Sequence of chain 11.A:
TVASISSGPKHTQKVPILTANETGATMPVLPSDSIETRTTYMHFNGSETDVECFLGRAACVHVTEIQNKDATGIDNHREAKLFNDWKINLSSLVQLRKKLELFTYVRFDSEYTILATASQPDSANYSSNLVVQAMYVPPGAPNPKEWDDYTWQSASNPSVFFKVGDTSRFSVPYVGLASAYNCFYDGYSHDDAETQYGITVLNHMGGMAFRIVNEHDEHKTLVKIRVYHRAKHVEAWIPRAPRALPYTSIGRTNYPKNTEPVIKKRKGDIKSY

This small molecule binds to this protein.
Small molecule (SMILES): Cc1cc(CCCCCCCOc2ccc(C3=N[C@@H](C)CO3)cc2)on1

Sequence of chain 11.C:
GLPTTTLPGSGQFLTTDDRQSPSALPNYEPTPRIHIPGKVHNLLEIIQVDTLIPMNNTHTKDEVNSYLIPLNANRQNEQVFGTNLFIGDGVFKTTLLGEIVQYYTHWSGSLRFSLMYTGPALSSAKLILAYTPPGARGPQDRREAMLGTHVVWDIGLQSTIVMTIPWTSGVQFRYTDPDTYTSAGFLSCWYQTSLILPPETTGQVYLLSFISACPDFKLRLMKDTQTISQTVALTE

Binding-site contacts:
Ligand atom O1B contacts residue MET221 of chain 11.A at 3.4 Å.
Ligand atom C3 contacts residue PHE186 of chain 11.A at 3.8 Å (hydrophobic).
Ligand atom O1 contacts residue ALA24 of chain 11.C at 3.6 Å.
Ligand atom C5 contacts residue TYR152 of chain 11.A at 3.8 Å (hydrophobic).
Ligand atom C7C contacts residue TYR197 of chain 11.A at 3.8 Å (hydrophobic).
Ligand atom C1B contacts residue MET221 of chain 11.A at 3.8 Å (hydrophobic).
Ligand atom C4B contacts residue LEU106 of chain 11.A at 3.7 Å (hydrophobic).
Ligand atom C31 contacts residue SER175 of chain 11.A at 3.6 Å.
Ligand atom C4 contacts residue MET224 of chain 11.A at 3.8 Å (hydrophobic).
Ligand atom CM1 contacts residue SER107 of chain 11.A at 3.9 Å.
Ligand atom C5C contacts residue TYR128 of chain 11.A at 3.5 Å (hydrophobic).
Ligand atom O1B contacts residue TYR128 of chain 11.A at 3.9 Å.
Ligand atom C4A contacts residue ASN219 of chain 11.A at 3.5 Å.
Ligand atom C2B contacts residue MET221 of chain 11.A at 3.5 Å (hydrophobic).
Ligand atom O1 contacts residue PHE186 of chain 11.A at 3.5 Å.
Ligand atom C4C contacts residue TYR152 of chain 11.A at 3.8 Å (hydrophobic).
Ligand atom C6C contacts residue MET221 of chain 11.A at 3.7 Å (hydrophobic).
Ligand atom C6B contacts residue TYR197 of chain 11.A at 3.6 Å (hydrophobic).
Ligand atom C6B contacts residue LEU106 of chain 11.A at 3.9 Å (hydrophobic).
Ligand atom C3C contacts residue VAL188 of chain 11.A at 3.3 Å (hydrophobic).
Ligand atom C2C contacts residue VAL188 of chain 11.A at 3.2 Å (hydrophobic).
Ligand atom C31 contacts residue PRO174 of chain 11.A at 3.4 Å (hydrophobic).
Ligand atom O1 contacts residue VAL188 of chain 11.A at 3.8 Å.
Ligand atom C3B contacts residue MET221 of chain 11.A at 3.8 Å (hydrophobic).
Ligand atom C6C contacts residue VAL191 of chain 11.A at 3.2 Å (hydrophobic).
Ligand atom N3A contacts residue ASN219 of chain 11.A at 3.0 Å (h-bond).
Ligand atom N2 contacts residue PHE186 of chain 11.A at 3.7 Å.
Ligand atom C3 contacts residue PRO174 of chain 11.A at 3.8 Å (hydrophobic).
Ligand atom N2 contacts residue ALA24 of chain 11.C at 3.4 Å.
Ligand atom C31 contacts residue ALA150 of chain 11.A at 3.5 Å (hydrophobic).
Ligand atom C7C contacts residue TYR128 of chain 11.A at 3.6 Å (hydrophobic).
Ligand atom C5C contacts residue ILE104 of chain 11.A at 3.8 Å (hydrophobic).
Ligand atom C5B contacts residue LEU106 of chain 11.A at 3.5 Å (hydrophobic).
Ligand atom C4 contacts residue TYR152 of chain 11.A at 3.9 Å (hydrophobic).
Ligand atom C31 contacts residue VAL176 of chain 11.A at 3.3 Å (hydrophobic).
Ligand atom C3C contacts residue TYR128 of chain 11.A at 3.9 Å (hydrophobic).
Ligand atom C5 contacts residue PHE186 of chain 11.A at 3.5 Å (hydrophobic).
Ligand atom C4 contacts residue PHE186 of chain 11.A at 3.6 Å (hydrophobic).
Ligand atom O1 contacts residue TYR152 of chain 11.A at 3.9 Å.
Ligand atom C5B contacts residue TYR197 of chain 11.A at 3.7 Å (hydrophobic).